Binding-site contacts:
Ligand atom N01 contacts residue HEM1 of chain 1.Y at 3.4 Å.
Ligand atom F13 contacts residue TRP407 of chain 1.C at 3.8 Å.
Ligand atom F13 contacts residue ARG325 of chain 1.C at 3.5 Å.
Ligand atom C06 contacts residue GLU321 of chain 1.C at 3.6 Å.
Ligand atom C13 contacts residue HEM1 of chain 1.Y at 3.2 Å.
Ligand atom C06 contacts residue HEM1 of chain 1.Y at 3.5 Å.
Ligand atom C02 contacts residue HEM1 of chain 1.Y at 3.3 Å.
Ligand atom C17 contacts residue HEM1 of chain 1.Y at 3.4 Å.
Ligand atom C02 contacts residue GLU321 of chain 1.C at 3.5 Å.
Ligand atom N02 contacts residue GLU321 of chain 1.C at 2.7 Å (salt-bridge).
Ligand atom C22 contacts residue TYR435 of chain 1.C at 3.7 Å (hydrophobic).
Ligand atom C25 contacts residue TYR435 of chain 1.C at 3.4 Å (hydrophobic).
Ligand atom N02 contacts residue TRP316 of chain 1.C at 2.6 Å (h-bond).
Ligand atom C03 contacts residue HEM1 of chain 1.Y at 3.1 Å.
Ligand atom C22 contacts residue HEM1 of chain 1.Y at 3.2 Å.
Ligand atom C18 contacts residue HEM1 of chain 1.Y at 3.6 Å.
Ligand atom C23 contacts residue VAL64 of chain 1.C at 3.7 Å (hydrophobic).
Ligand atom C03 contacts residue TRP316 of chain 1.C at 3.8 Å (hydrophobic).
Ligand atom C02 contacts residue TRP316 of chain 1.C at 3.6 Å (hydrophobic).
Ligand atom F24 contacts residue PHE65 of chain 1.C at 3.1 Å.
Ligand atom C24 contacts residue PHE65 of chain 1.C at 3.3 Å (hydrophobic).
Ligand atom N21 contacts residue HEM1 of chain 1.Y at 3.6 Å (h-bond).
Ligand atom N21 contacts residue TYR435 of chain 1.C at 3.7 Å.
Ligand atom C03 contacts residue PRO294 of chain 1.C at 3.6 Å (hydrophobic).
Ligand atom C15 contacts residue HEM1 of chain 1.Y at 3.6 Å.
Ligand atom C07 contacts residue PHE313 of chain 1.C at 3.6 Å (hydrophobic).
Ligand atom C07 contacts residue HEM1 of chain 1.Y at 3.5 Å.
Ligand atom N02 contacts residue HEM1 of chain 1.Y at 3.1 Å.
Ligand atom C07 contacts residue GLY315 of chain 1.C at 3.7 Å.
Ligand atom C07 contacts residue PRO294 of chain 1.C at 3.7 Å (hydrophobic).
Ligand atom C04 contacts residue HEM1 of chain 1.Y at 3.6 Å.
Ligand atom C08 contacts residue HEM1 of chain 1.Y at 3.6 Å.
Ligand atom F13 contacts residue H4B1 of chain 1.Z at 3.2 Å.
Ligand atom C12 contacts residue ARG325 of chain 1.C at 3.4 Å.
Ligand atom N01 contacts residue GLU321 of chain 1.C at 2.7 Å (salt-bridge).
Ligand atom N02 contacts residue TYR317 of chain 1.C at 3.7 Å.
Ligand atom C23 contacts residue TYR435 of chain 1.C at 3.7 Å (hydrophobic).
Ligand atom C08 contacts residue GLU321 of chain 1.C at 3.6 Å.
Ligand atom C12 contacts residue HEM1 of chain 1.Y at 3.3 Å.
Ligand atom F13 contacts residue HEM1 of chain 1.Y at 2.4 Å.

Sequence of chain 1.C:
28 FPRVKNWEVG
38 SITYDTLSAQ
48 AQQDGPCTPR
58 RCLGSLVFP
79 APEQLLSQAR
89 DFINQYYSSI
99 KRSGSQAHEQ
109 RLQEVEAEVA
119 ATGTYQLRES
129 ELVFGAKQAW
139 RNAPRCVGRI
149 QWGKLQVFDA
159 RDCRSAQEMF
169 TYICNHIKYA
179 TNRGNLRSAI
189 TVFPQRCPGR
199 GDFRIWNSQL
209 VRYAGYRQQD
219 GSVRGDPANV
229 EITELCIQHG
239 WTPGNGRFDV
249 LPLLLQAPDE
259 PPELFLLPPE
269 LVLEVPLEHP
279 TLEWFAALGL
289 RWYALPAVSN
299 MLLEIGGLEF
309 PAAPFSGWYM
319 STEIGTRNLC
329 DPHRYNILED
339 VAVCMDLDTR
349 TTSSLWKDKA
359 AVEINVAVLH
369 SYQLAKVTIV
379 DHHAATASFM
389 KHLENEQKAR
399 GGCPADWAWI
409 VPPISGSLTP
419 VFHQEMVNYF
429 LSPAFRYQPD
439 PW

A small-molecule ligand and the protein it binds are described below.
Small molecule (SMILES): Cc1cc(N)nc(CCc2cc(F)cc(CC[C@@H]3C[C@H](F)CN3)c2)c1